Sequence of chain 1.A:
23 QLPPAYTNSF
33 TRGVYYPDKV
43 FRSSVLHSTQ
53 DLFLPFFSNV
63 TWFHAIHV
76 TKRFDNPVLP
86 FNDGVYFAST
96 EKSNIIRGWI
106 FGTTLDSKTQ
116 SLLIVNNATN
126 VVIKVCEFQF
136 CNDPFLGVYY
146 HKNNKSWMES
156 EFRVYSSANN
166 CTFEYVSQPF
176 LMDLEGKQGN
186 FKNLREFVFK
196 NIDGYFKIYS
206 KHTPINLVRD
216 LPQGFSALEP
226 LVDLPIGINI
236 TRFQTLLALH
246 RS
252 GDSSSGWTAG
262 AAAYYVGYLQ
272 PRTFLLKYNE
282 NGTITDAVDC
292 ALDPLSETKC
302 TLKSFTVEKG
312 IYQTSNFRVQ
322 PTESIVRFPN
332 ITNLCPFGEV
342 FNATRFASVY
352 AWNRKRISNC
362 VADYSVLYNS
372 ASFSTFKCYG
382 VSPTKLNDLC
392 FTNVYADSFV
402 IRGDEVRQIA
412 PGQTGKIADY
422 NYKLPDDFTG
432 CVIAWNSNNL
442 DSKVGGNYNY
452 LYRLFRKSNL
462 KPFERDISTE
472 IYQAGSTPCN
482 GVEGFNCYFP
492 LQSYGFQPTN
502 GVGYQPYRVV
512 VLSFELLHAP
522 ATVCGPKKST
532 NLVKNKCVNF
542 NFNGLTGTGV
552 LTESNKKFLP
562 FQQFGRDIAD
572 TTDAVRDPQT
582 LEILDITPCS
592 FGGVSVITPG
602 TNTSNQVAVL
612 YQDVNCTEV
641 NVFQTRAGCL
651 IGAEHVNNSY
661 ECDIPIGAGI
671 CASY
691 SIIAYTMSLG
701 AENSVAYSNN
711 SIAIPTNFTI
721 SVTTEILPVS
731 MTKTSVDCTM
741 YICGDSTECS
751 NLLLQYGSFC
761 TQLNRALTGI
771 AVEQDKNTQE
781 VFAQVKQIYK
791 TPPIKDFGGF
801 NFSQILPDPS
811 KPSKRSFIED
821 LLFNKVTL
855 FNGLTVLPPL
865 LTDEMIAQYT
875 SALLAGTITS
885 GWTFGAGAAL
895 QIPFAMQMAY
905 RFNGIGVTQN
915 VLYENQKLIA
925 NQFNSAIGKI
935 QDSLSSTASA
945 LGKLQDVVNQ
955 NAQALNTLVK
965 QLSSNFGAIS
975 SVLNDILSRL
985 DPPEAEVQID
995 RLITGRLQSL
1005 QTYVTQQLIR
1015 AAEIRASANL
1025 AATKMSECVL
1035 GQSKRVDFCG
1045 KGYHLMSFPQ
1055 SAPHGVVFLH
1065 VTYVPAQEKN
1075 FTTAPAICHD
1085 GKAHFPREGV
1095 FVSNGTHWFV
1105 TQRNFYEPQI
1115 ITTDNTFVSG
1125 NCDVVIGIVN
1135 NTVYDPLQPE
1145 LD

A small-molecule ligand and the protein it binds are described below.
Small molecule (SMILES): CC(=O)N[C@@H]1[C@@H](O)[C@H](O)[C@@H](CO)O[C@H]1O

Binding-site contacts:
Ligand atom C5 contacts residue SER803 of chain 1.A at 3.9 Å.
Ligand atom O6 contacts residue SER803 of chain 1.A at 4.2 Å.
Ligand atom O5 contacts residue SER803 of chain 1.A at 3.7 Å.
Ligand atom C7 contacts residue ASN801 of chain 1.A at 3.9 Å.
Ligand atom C5 contacts residue ASN801 of chain 1.A at 3.6 Å.
Ligand atom C2 contacts residue ASN801 of chain 1.A at 2.5 Å.
Ligand atom C3 contacts residue ASN801 of chain 1.A at 3.8 Å.
Ligand atom C1 contacts residue ASN801 of chain 1.A at 1.4 Å.
Ligand atom N2 contacts residue ASN801 of chain 1.A at 2.9 Å (h-bond).
Ligand atom O6 contacts residue GLN804 of chain 1.A at 4.2 Å.
Ligand atom C1 contacts residue SER803 of chain 1.A at 3.7 Å.
Ligand atom O7 contacts residue ASN801 of chain 1.A at 4.4 Å.
Ligand atom C4 contacts residue ASN801 of chain 1.A at 4.2 Å.
Ligand atom O5 contacts residue ASN801 of chain 1.A at 2.4 Å (h-bond).